Binding-site contacts:
Ligand atom C8 contacts residue SER55 of chain 1.AB at 2.9 Å.
Ligand atom C6 contacts residue SER52 of chain 1.AB at 4.0 Å.
Ligand atom C6 contacts residue GLY53 of chain 1.AB at 3.8 Å.
Ligand atom C8 contacts residue PHE115 of chain 1.AB at 3.9 Å (hydrophobic).
Ligand atom N2 contacts residue TYR139 of chain 1.AB at 3.9 Å.
Ligand atom N2 contacts residue ASN48 of chain 1.AB at 2.8 Å (h-bond).
Ligand atom C8 contacts residue THR50 of chain 1.AB at 3.6 Å.
Ligand atom N2 contacts residue GLY53 of chain 1.AB at 3.8 Å.
Ligand atom O7 contacts residue ASN48 of chain 1.AB at 3.5 Å (h-bond).
Ligand atom C8 contacts residue ASN114 of chain 1.AB at 4.1 Å.
Ligand atom O7 contacts residue TYR59 of chain 1.AB at 2.7 Å (h-bond).
Ligand atom C7 contacts residue TYR139 of chain 1.AB at 4.0 Å (hydrophobic).
Ligand atom C8 contacts residue GLY53 of chain 1.AB at 3.5 Å.
Ligand atom C4 contacts residue ASN48 of chain 1.AB at 4.3 Å.
Ligand atom O6 contacts residue SER52 of chain 1.AB at 4.3 Å.
Ligand atom C8 contacts residue TYR59 of chain 1.AB at 3.2 Å (hydrophobic).
Ligand atom C3 contacts residue ASN48 of chain 1.AB at 3.8 Å.
Ligand atom C1 contacts residue THR50 of chain 1.AB at 4.0 Å.
Ligand atom C7 contacts residue ASN48 of chain 1.AB at 3.4 Å.
Ligand atom O1S6 contacts residue GLY53 of chain 1.AB at 3.8 Å.
Ligand atom O3 contacts residue LYS112 of chain 1.AB at 3.8 Å.
Ligand atom C1 contacts residue ASN48 of chain 1.AB at 1.5 Å.
Ligand atom O1S6 contacts residue SER52 of chain 1.AB at 3.3 Å (h-bond).
Ligand atom C7 contacts residue SER55 of chain 1.AB at 4.4 Å.
Ligand atom C8 contacts residue THR57 of chain 1.AB at 3.9 Å.
Ligand atom C6 contacts residue THR50 of chain 1.AB at 3.5 Å.
Ligand atom O5 contacts residue THR50 of chain 1.AB at 3.4 Å.
Ligand atom C2 contacts residue ASN48 of chain 1.AB at 2.5 Å.
Ligand atom O5 contacts residue ASN48 of chain 1.AB at 2.4 Å (h-bond).
Ligand atom O7 contacts residue THR57 of chain 1.AB at 3.2 Å.
Ligand atom C8 contacts residue ASN48 of chain 1.AB at 4.4 Å.
Ligand atom C7 contacts residue TYR59 of chain 1.AB at 3.3 Å (hydrophobic).
Ligand atom C5 contacts residue ASN48 of chain 1.AB at 3.7 Å.
Ligand atom C5 contacts residue THR50 of chain 1.AB at 3.4 Å.
Ligand atom C7 contacts residue THR57 of chain 1.AB at 3.8 Å.
Ligand atom C8 contacts residue ARG56 of chain 1.AB at 4.3 Å.
Ligand atom O2 contacts residue ARG56 of chain 1.AB at 4.5 Å.
Ligand atom C8 contacts residue TYR139 of chain 1.AB at 3.5 Å (hydrophobic).
Ligand atom C7 contacts residue GLY53 of chain 1.AB at 4.2 Å.

This protein binds this small molecule.
Small molecule (SMILES): CC(=O)N[C@H]1[C@H](O[C@H]2[C@H](O)[C@@H](NC(C)=O)CO[C@@H]2CO)O[C@H](CO)[C@@H](O)[C@@H]1O[C@@H]1O[C@H](CS(=O)(=O)O)[C@@H](O)[C@H](O)[C@H]1O

Sequence of chain 1.AB:
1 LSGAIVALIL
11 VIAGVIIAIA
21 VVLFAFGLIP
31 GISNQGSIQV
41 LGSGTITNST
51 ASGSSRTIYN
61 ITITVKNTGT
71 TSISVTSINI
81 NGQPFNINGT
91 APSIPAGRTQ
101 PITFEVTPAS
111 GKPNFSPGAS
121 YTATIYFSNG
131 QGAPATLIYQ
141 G